Sequence of chain 1.C:
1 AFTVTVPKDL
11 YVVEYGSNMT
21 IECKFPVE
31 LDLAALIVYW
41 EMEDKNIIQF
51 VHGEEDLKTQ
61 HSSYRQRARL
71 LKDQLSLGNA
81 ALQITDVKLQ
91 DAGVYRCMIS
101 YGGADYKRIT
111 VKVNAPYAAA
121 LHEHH

The small molecule below binds the protein below.
Small molecule (SMILES): CCCC[C@H]1C(=O)N(C)CC(=O)N[C@@H](CC(=O)O)C(=O)N[C@@H](C(C)C)C(=O)N(C)[C@@H](Cc2ccccc2)C(=O)N[C@@H](Cc2ccc(O)cc2)C(=O)N(C)CC(=O)N[C@@H](CC2=c3ccccc3=NC2)C(=O)N[C@@H](Cc2ccc(O)cc2)C(=O)N[C@@H](CC(C)C)C(=O)N[C@H](C(=O)N[C@@H](CCCCN)C(N)=O)CSCC(=O)N[C@@H](Cc2ccccc2)C(=O)N(C)[C@@H](Cc2ccccc2)C(=O)N1C

Binding-site contacts:
Ligand atom O contacts residue ARG96 of chain 1.C at 3.2 Å.
Ligand atom CD1 contacts residue MET98 of chain 1.C at 3.6 Å (hydrophobic).
Ligand atom CE1 contacts residue SER100 of chain 1.C at 3.5 Å.
Ligand atom CZ contacts residue SER100 of chain 1.C at 3.5 Å.
Ligand atom CH2 contacts residue ASP105 of chain 1.C at 3.6 Å.
Ligand atom CB contacts residue ASP44 of chain 1.C at 3.4 Å.
Ligand atom CB contacts residue GLU41 of chain 1.C at 3.5 Å.
Ligand atom CD1 contacts residue MET98 of chain 1.C at 3.6 Å (hydrophobic).
Ligand atom CE2 contacts residue TYR39 of chain 1.C at 3.6 Å (hydrophobic).
Ligand atom CA contacts residue GLU41 of chain 1.C at 3.5 Å.
Ligand atom CB contacts residue TYR39 of chain 1.C at 3.4 Å (hydrophobic).
Ligand atom SG contacts residue ASP44 of chain 1.C at 3.2 Å (salt-bridge).
Ligand atom CE1 contacts residue MET98 of chain 1.C at 3.6 Å (hydrophobic).
Ligand atom CE2 contacts residue TYR106 of chain 1.C at 3.4 Å (hydrophobic).
Ligand atom CA contacts residue GLU41 of chain 1.C at 3.4 Å.
Ligand atom CH2 contacts residue ALA104 of chain 1.C at 3.6 Å (hydrophobic).
Ligand atom N contacts residue GLU41 of chain 1.C at 2.8 Å (salt-bridge).
Ligand atom O contacts residue ASP44 of chain 1.C at 3.6 Å.
Ligand atom CE2 contacts residue ILE37 of chain 1.C at 3.6 Å (hydrophobic).
Ligand atom C1 contacts residue GLN49 of chain 1.C at 3.4 Å.
Ligand atom CB contacts residue GLU41 of chain 1.C at 3.0 Å.
Ligand atom CB contacts residue TYR39 of chain 1.C at 3.4 Å (hydrophobic).
Ligand atom CB contacts residue GLU43 of chain 1.C at 3.6 Å.
Ligand atom CA contacts residue ASP44 of chain 1.C at 3.4 Å.
Ligand atom CD1 contacts residue TYR106 of chain 1.C at 3.6 Å (hydrophobic).
Ligand atom N contacts residue GLU41 of chain 1.C at 2.9 Å (salt-bridge).
Ligand atom CD2 contacts residue MET98 of chain 1.C at 3.5 Å (hydrophobic).
Ligand atom CG contacts residue MET98 of chain 1.C at 3.3 Å (hydrophobic).
Ligand atom CE contacts residue VAL51 of chain 1.C at 3.6 Å (hydrophobic).
Ligand atom CZ3 contacts residue ASP105 of chain 1.C at 3.5 Å.
Ligand atom CZ contacts residue MET98 of chain 1.C at 3.4 Å (hydrophobic).
Ligand atom CD2 contacts residue TYR106 of chain 1.C at 3.3 Å (hydrophobic).
Ligand atom O contacts residue ASN46 of chain 1.C at 3.3 Å (h-bond).
Ligand atom NE1 contacts residue TYR106 of chain 1.C at 3.5 Å.
Ligand atom C contacts residue GLU41 of chain 1.C at 3.6 Å.
Ligand atom CE3 contacts residue TYR106 of chain 1.C at 3.4 Å (hydrophobic).
Ligand atom CE1 contacts residue ILE99 of chain 1.C at 3.5 Å (hydrophobic).
Ligand atom CG contacts residue TYR39 of chain 1.C at 3.5 Å (hydrophobic).
Ligand atom CD2 contacts residue TYR39 of chain 1.C at 3.5 Å (hydrophobic).
Ligand atom CB contacts residue MET98 of chain 1.C at 2.9 Å (hydrophobic).